The protein below binds the small molecule below.
Small molecule (SMILES): CC(=O)N[C@H]1[C@H](O[C@H]2[C@H](O)[C@@H](NC(C)=O)CO[C@@H]2CO)O[C@H](CO)[C@@H](O[C@@H]2O[C@H](CO[C@H]3O[C@H](CO)[C@@H](O)[C@H](O)[C@@H]3O)[C@@H](O)[C@H](O[C@H]3O[C@H](CO)[C@@H](O)[C@H](O)[C@@H]3O[C@H]3O[C@H](CO)[C@@H](O)[C@H](O)[C@@H]3O[C@H]3O[C@H](CO)[C@@H](O)[C@H](O)[C@@H]3O)[C@@H]2O)[C@@H]1O

Sequence of chain 3.A:
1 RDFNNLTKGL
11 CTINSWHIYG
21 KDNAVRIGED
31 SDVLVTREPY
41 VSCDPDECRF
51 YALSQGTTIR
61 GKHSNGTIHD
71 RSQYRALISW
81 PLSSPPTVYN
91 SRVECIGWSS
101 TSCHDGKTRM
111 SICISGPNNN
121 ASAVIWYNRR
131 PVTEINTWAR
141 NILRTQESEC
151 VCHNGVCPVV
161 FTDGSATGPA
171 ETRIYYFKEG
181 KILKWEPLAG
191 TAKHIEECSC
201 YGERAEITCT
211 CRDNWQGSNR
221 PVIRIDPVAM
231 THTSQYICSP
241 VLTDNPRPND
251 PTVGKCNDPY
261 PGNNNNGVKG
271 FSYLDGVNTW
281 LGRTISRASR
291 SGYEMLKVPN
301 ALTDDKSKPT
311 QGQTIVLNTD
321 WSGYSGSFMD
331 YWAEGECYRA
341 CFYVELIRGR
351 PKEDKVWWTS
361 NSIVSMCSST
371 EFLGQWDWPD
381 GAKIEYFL

Sequence of chain 4.A:
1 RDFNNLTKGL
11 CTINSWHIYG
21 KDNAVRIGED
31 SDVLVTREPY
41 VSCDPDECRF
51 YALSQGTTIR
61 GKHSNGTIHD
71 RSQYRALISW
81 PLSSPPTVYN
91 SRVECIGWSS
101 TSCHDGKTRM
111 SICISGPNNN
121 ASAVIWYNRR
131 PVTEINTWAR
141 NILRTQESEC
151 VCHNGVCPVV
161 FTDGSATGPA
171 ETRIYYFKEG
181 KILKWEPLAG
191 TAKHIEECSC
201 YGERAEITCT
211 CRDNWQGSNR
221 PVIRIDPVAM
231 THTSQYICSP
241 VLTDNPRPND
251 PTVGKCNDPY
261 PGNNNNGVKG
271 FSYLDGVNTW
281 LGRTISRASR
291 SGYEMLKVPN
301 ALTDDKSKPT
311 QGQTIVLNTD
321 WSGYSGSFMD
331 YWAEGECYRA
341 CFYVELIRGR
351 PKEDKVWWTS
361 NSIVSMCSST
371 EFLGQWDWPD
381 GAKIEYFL

Binding-site contacts:
Ligand atom O3 contacts residue GLU294 of chain 3.A at 2.7 Å (salt-bridge).
Ligand atom C6 contacts residue ASP250 of chain 3.A at 3.5 Å.
Ligand atom C7 contacts residue ASN120 of chain 4.A at 3.2 Å.
Ligand atom C4 contacts residue GLU294 of chain 3.A at 3.6 Å.
Ligand atom O7 contacts residue ASN120 of chain 4.A at 3.4 Å (h-bond).
Ligand atom O2 contacts residue LEU296 of chain 3.A at 3.5 Å.
Ligand atom C3 contacts residue GLU294 of chain 3.A at 3.3 Å.
Ligand atom C6 contacts residue LEU373 of chain 3.A at 3.6 Å (hydrophobic).
Ligand atom O3 contacts residue ARG283 of chain 3.A at 2.9 Å (salt-bridge).
Ligand atom C8 contacts residue ASN119 of chain 4.A at 3.1 Å.
Ligand atom O7 contacts residue ARG140 of chain 4.A at 3.0 Å (salt-bridge).
Ligand atom O5 contacts residue GLY374 of chain 3.A at 3.3 Å.
Ligand atom O3 contacts residue ASN249 of chain 3.A at 3.1 Å.
Ligand atom O6 contacts residue GLN375 of chain 3.A at 3.1 Å.
Ligand atom C7 contacts residue ARG140 of chain 4.A at 3.6 Å.
Ligand atom C3 contacts residue ASP250 of chain 3.A at 3.7 Å.
Ligand atom O4 contacts residue GLY312 of chain 3.A at 3.7 Å.
Ligand atom O5 contacts residue ASN120 of chain 4.A at 2.4 Å (h-bond).
Ligand atom O2 contacts residue GLY312 of chain 3.A at 3.1 Å.
Ligand atom O4 contacts residue ARG287 of chain 3.A at 3.4 Å.
Ligand atom O4 contacts residue GLU294 of chain 3.A at 3.0 Å (salt-bridge).
Ligand atom O6 contacts residue ASP250 of chain 3.A at 2.5 Å (salt-bridge).
Ligand atom C1 contacts residue ASN120 of chain 4.A at 1.5 Å.
Ligand atom O6 contacts residue ILE285 of chain 3.A at 3.2 Å (h-bond).
Ligand atom C8 contacts residue ARG140 of chain 4.A at 3.5 Å.
Ligand atom C6 contacts residue ILE285 of chain 3.A at 3.7 Å (hydrophobic).
Ligand atom C3 contacts residue GLY312 of chain 3.A at 3.4 Å.
Ligand atom O3 contacts residue GLN311 of chain 3.A at 3.4 Å.
Ligand atom O3 contacts residue ARG287 of chain 3.A at 3.7 Å.
Ligand atom O5 contacts residue GLN375 of chain 3.A at 3.7 Å.
Ligand atom O3 contacts residue GLY312 of chain 3.A at 3.0 Å (h-bond).
Ligand atom C2 contacts residue ASN120 of chain 4.A at 2.4 Å.
Ligand atom C5 contacts residue ASN120 of chain 4.A at 3.7 Å.
Ligand atom O4 contacts residue ARG247 of chain 3.A at 3.5 Å (salt-bridge).
Ligand atom N2 contacts residue ASN120 of chain 4.A at 2.8 Å (h-bond).
Ligand atom C8 contacts residue PHE372 of chain 3.A at 3.4 Å (hydrophobic).
Ligand atom O3 contacts residue ASP250 of chain 3.A at 3.1 Å (salt-bridge).
Ligand atom O5 contacts residue ASP250 of chain 3.A at 3.6 Å (salt-bridge).
Ligand atom O5 contacts residue ARG283 of chain 3.A at 3.6 Å.
Ligand atom O3 contacts residue LEU296 of chain 3.A at 3.7 Å.